Sequence of chain 1.B:
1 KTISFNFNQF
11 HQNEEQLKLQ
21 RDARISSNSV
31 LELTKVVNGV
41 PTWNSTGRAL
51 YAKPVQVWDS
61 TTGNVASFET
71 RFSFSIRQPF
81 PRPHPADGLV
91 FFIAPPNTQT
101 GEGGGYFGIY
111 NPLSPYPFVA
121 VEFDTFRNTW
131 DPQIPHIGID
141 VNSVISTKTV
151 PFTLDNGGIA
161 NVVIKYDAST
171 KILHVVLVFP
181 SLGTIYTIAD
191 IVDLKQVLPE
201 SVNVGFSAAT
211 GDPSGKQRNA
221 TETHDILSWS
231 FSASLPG

This small molecule binds to this protein.
Small molecule (SMILES): OC[C@H]1O[C@H](O[C@@H]2[C@@H](O)[C@@H](O)O[C@H](CO)[C@@H]2O)[C@H](O)[C@@H](O)[C@H]1O

Binding-site contacts:
Ligand atom O4 contacts residue GLY211 of chain 1.B at 3.5 Å.
Ligand atom C1 contacts residue GLY215 of chain 1.B at 4.2 Å.
Ligand atom C1 contacts residue SER214 of chain 1.B at 4.0 Å.
Ligand atom C2 contacts residue ASP212 of chain 1.B at 4.0 Å.
Ligand atom C6 contacts residue GLY215 of chain 1.B at 4.3 Å.
Ligand atom C3 contacts residue ASP87 of chain 1.B at 3.7 Å.
Ligand atom C6 contacts residue GLY211 of chain 1.B at 3.9 Å.
Ligand atom O3 contacts residue ASP87 of chain 1.B at 2.8 Å (salt-bridge).
Ligand atom O6 contacts residue GLY215 of chain 1.B at 3.4 Å.
Ligand atom O2 contacts residue ASN128 of chain 1.B at 3.5 Å (h-bond).
Ligand atom O3 contacts residue GLY105 of chain 1.B at 2.8 Å (h-bond).
Ligand atom O6 contacts residue GLN217 of chain 1.B at 4.2 Å.
Ligand atom O4 contacts residue GLY215 of chain 1.B at 3.6 Å.
Ligand atom C6 contacts residue ALA220 of chain 1.B at 3.5 Å (hydrophobic).
Ligand atom O3 contacts residue PHE126 of chain 1.B at 3.8 Å.
Ligand atom C3 contacts residue ASN128 of chain 1.B at 3.7 Å.
Ligand atom C5 contacts residue ASP212 of chain 1.B at 4.3 Å.
Ligand atom C1 contacts residue ASP212 of chain 1.B at 4.3 Å.
Ligand atom C6 contacts residue ASP212 of chain 1.B at 3.9 Å.
Ligand atom O5 contacts residue ASP212 of chain 1.B at 3.8 Å.
Ligand atom O5 contacts residue GLY215 of chain 1.B at 3.5 Å.
Ligand atom O3 contacts residue ASN128 of chain 1.B at 3.2 Å (h-bond).
Ligand atom C2 contacts residue ASN128 of chain 1.B at 4.3 Å.
Ligand atom O6 contacts residue ASP212 of chain 1.B at 4.2 Å.
Ligand atom O4 contacts residue ASP87 of chain 1.B at 2.7 Å (salt-bridge).
Ligand atom C2 contacts residue GLY215 of chain 1.B at 4.1 Å.
Ligand atom O6 contacts residue HIS84 of chain 1.B at 3.6 Å (h-bond).
Ligand atom C6 contacts residue HIS84 of chain 1.B at 4.3 Å.
Ligand atom O4 contacts residue GLY104 of chain 1.B at 3.9 Å.
Ligand atom C3 contacts residue GLY105 of chain 1.B at 4.2 Å.
Ligand atom O3 contacts residue GLY104 of chain 1.B at 3.7 Å.
Ligand atom O6 contacts residue ALA220 of chain 1.B at 3.6 Å.
Ligand atom C3 contacts residue PHE126 of chain 1.B at 3.5 Å (hydrophobic).
Ligand atom C2 contacts residue SER214 of chain 1.B at 3.7 Å.
Ligand atom C4 contacts residue ASP212 of chain 1.B at 4.1 Å.
Ligand atom C4 contacts residue PHE126 of chain 1.B at 3.7 Å (hydrophobic).
Ligand atom O2 contacts residue SER214 of chain 1.B at 3.1 Å (h-bond).
Ligand atom C4 contacts residue ASP87 of chain 1.B at 3.4 Å.
Ligand atom C5 contacts residue PHE126 of chain 1.B at 3.8 Å (hydrophobic).
Ligand atom O4 contacts residue ASP212 of chain 1.B at 2.9 Å (salt-bridge).